Sequence of chain 1.A:
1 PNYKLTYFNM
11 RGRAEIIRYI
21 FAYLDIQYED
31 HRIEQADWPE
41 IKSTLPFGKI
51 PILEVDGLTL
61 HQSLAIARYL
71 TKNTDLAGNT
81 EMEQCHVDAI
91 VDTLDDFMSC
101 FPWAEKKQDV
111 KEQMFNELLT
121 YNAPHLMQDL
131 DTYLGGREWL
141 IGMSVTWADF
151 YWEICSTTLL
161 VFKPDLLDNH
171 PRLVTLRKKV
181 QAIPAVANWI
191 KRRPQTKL

This protein binds this small molecule.
Small molecule (SMILES): Nc1c(S(=O)(=O)O)cc(Nc2ccc(Nc3nc(Cl)nc(Nc4ccccc4S(=O)(=O)O)n3)c(S(=O)(=O)O)c2)c2c1C(=O)c1ccccc1C2=O

Binding-site contacts:
Ligand atom C11 contacts residue GLY12 of chain 1.A at 4.0 Å.
Ligand atom C4 contacts residue ARG13 of chain 1.A at 3.3 Å.
Ligand atom CB4 contacts residue TRP103 of chain 1.A at 3.7 Å (hydrophobic).
Ligand atom O4 contacts residue ARG13 of chain 1.A at 2.6 Å (salt-bridge).
Ligand atom O1D contacts residue LEU198 of chain 1.A at 3.6 Å.
Ligand atom CB5 contacts residue TRP103 of chain 1.A at 3.9 Å (hydrophobic).
Ligand atom C14 contacts residue TRP103 of chain 1.A at 3.2 Å (hydrophobic).
Ligand atom O3A contacts residue TRP103 of chain 1.A at 3.9 Å.
Ligand atom C7 contacts residue MET98 of chain 1.A at 3.8 Å (hydrophobic).
Ligand atom C3 contacts residue ARG13 of chain 1.A at 3.7 Å.
Ligand atom N2 contacts residue ARG13 of chain 1.A at 3.1 Å (salt-bridge).
Ligand atom C6 contacts residue MET98 of chain 1.A at 3.6 Å (hydrophobic).
Ligand atom C7 contacts residue CYS155 of chain 1.A at 3.5 Å (hydrophobic).
Ligand atom SA contacts residue TRP103 of chain 1.A at 3.7 Å.
Ligand atom NC1 contacts residue TRP103 of chain 1.A at 3.4 Å (h-bond).
Ligand atom CL contacts residue GLU105 of chain 1.A at 3.7 Å.
Ligand atom C6 contacts residue TYR151 of chain 1.A at 3.6 Å (hydrophobic).
Ligand atom C8 contacts residue MET98 of chain 1.A at 3.8 Å (hydrophobic).
Ligand atom C2 contacts residue ARG13 of chain 1.A at 3.6 Å.
Ligand atom C1 contacts residue TRP103 of chain 1.A at 3.2 Å (hydrophobic).
Ligand atom C7 contacts residue TYR151 of chain 1.A at 3.8 Å (hydrophobic).
Ligand atom C13 contacts residue TRP103 of chain 1.A at 3.6 Å (hydrophobic).
Ligand atom O11 contacts residue GLY12 of chain 1.A at 3.7 Å.
Ligand atom C9 contacts residue GLY12 of chain 1.A at 4.0 Å.
Ligand atom CL contacts residue TRP103 of chain 1.A at 3.7 Å.
Ligand atom CB4 contacts residue LEU198 of chain 1.A at 3.0 Å (hydrophobic).
Ligand atom C12 contacts residue TRP103 of chain 1.A at 3.9 Å (hydrophobic).
Ligand atom CB3 contacts residue LEU198 of chain 1.A at 3.4 Å (hydrophobic).
Ligand atom CL contacts residue LYS106 of chain 1.A at 3.5 Å.
Ligand atom O3D contacts residue LYS197 of chain 1.A at 3.1 Å.
Ligand atom O4 contacts residue MET98 of chain 1.A at 3.8 Å.
Ligand atom NB contacts residue TRP103 of chain 1.A at 3.7 Å.
Ligand atom CL contacts residue ALA104 of chain 1.A at 3.3 Å.
Ligand atom C3 contacts residue TRP103 of chain 1.A at 3.8 Å (hydrophobic).
Ligand atom CC2 contacts residue TRP103 of chain 1.A at 3.6 Å (hydrophobic).
Ligand atom O1A contacts residue TRP103 of chain 1.A at 3.3 Å.
Ligand atom O1B contacts residue PHE8 of chain 1.A at 3.8 Å.
Ligand atom O1B contacts residue GSH1 of chain 1.E at 2.9 Å.
Ligand atom O2A contacts residue GSH1 of chain 1.E at 3.1 Å (h-bond).
Ligand atom C2 contacts residue TRP103 of chain 1.A at 3.7 Å (hydrophobic).